A small-molecule ligand and the protein it binds are described below.
Small molecule (SMILES): CCOc1cc(CC(=O)N[C@@H](CC(C)C)c2ccccc2N2CCCCC2)ccc1C(=O)O

Binding-site contacts:
Ligand atom C contacts residue AJP1 of chain 1.BA at 3.6 Å.
Ligand atom C4 contacts residue AJP1 of chain 1.BA at 3.8 Å.
Ligand atom C10 contacts residue AJP1 of chain 1.BA at 3.2 Å.
Ligand atom C3 contacts residue TRP430 of chain 1.D at 3.8 Å (hydrophobic).
Ligand atom C7 contacts residue LEU434 of chain 1.D at 3.7 Å (hydrophobic).
Ligand atom N1 contacts residue LEU434 of chain 1.D at 3.7 Å.
Ligand atom C3 contacts residue AJP1 of chain 1.BA at 3.7 Å.
Ligand atom C9 contacts residue TYR377 of chain 1.D at 3.2 Å (hydrophobic).
Ligand atom C12 contacts residue TYR377 of chain 1.D at 3.3 Å (hydrophobic).
Ligand atom C25 contacts residue ARG1300 of chain 1.D at 3.7 Å.
Ligand atom C13 contacts residue TYR377 of chain 1.D at 3.7 Å (hydrophobic).
Ligand atom C15 contacts residue LEU434 of chain 1.D at 3.8 Å (hydrophobic).
Ligand atom C25 contacts residue GLU1249 of chain 1.D at 3.7 Å.
Ligand atom C20 contacts residue ILE381 of chain 1.D at 3.4 Å (hydrophobic).
Ligand atom C11 contacts residue ASN437 of chain 1.D at 3.2 Å.
Ligand atom C26 contacts residue GLU1249 of chain 1.D at 3.5 Å.
Ligand atom C15 contacts residue VAL596 of chain 1.D at 3.5 Å (hydrophobic).
Ligand atom C5 contacts residue ASN437 of chain 1.D at 3.5 Å.
Ligand atom C14 contacts residue SER595 of chain 1.D at 3.8 Å.
Ligand atom C12 contacts residue ASN437 of chain 1.D at 3.5 Å.
Ligand atom C11 contacts residue LEU434 of chain 1.D at 3.7 Å (hydrophobic).
Ligand atom C16 contacts residue ASN437 of chain 1.D at 3.8 Å.
Ligand atom C22 contacts residue ILE381 of chain 1.D at 3.5 Å (hydrophobic).
Ligand atom O2 contacts residue ASN1245 of chain 1.D at 3.1 Å (h-bond).
Ligand atom C14 contacts residue LEU434 of chain 1.D at 3.7 Å (hydrophobic).
Ligand atom O2 contacts residue ARG1246 of chain 1.D at 2.5 Å (salt-bridge).
Ligand atom O contacts residue TYR377 of chain 1.D at 3.4 Å.
Ligand atom O contacts residue ASN437 of chain 1.D at 2.9 Å (h-bond).
Ligand atom C12 contacts residue LEU592 of chain 1.D at 3.6 Å (hydrophobic).
Ligand atom C20 contacts residue TRP430 of chain 1.D at 3.7 Å (hydrophobic).
Ligand atom O1 contacts residue ARG1246 of chain 1.D at 2.6 Å (salt-bridge).
Ligand atom C16 contacts residue LEU434 of chain 1.D at 3.7 Å (hydrophobic).
Ligand atom C21 contacts residue ARG1246 of chain 1.D at 3.0 Å.
Ligand atom C24 contacts residue ARG1246 of chain 1.D at 3.2 Å.
Ligand atom C23 contacts residue ARG1246 of chain 1.D at 3.2 Å.
Ligand atom C17 contacts residue LEU434 of chain 1.D at 3.7 Å (hydrophobic).
Ligand atom C14 contacts residue AJP1 of chain 1.BA at 3.7 Å.
Ligand atom C2 contacts residue AJP1 of chain 1.BA at 3.5 Å.
Ligand atom C8 contacts residue LEU592 of chain 1.D at 3.7 Å (hydrophobic).
Ligand atom C22 contacts residue TRP430 of chain 1.D at 3.6 Å (hydrophobic).

Sequence of chain 1.D:
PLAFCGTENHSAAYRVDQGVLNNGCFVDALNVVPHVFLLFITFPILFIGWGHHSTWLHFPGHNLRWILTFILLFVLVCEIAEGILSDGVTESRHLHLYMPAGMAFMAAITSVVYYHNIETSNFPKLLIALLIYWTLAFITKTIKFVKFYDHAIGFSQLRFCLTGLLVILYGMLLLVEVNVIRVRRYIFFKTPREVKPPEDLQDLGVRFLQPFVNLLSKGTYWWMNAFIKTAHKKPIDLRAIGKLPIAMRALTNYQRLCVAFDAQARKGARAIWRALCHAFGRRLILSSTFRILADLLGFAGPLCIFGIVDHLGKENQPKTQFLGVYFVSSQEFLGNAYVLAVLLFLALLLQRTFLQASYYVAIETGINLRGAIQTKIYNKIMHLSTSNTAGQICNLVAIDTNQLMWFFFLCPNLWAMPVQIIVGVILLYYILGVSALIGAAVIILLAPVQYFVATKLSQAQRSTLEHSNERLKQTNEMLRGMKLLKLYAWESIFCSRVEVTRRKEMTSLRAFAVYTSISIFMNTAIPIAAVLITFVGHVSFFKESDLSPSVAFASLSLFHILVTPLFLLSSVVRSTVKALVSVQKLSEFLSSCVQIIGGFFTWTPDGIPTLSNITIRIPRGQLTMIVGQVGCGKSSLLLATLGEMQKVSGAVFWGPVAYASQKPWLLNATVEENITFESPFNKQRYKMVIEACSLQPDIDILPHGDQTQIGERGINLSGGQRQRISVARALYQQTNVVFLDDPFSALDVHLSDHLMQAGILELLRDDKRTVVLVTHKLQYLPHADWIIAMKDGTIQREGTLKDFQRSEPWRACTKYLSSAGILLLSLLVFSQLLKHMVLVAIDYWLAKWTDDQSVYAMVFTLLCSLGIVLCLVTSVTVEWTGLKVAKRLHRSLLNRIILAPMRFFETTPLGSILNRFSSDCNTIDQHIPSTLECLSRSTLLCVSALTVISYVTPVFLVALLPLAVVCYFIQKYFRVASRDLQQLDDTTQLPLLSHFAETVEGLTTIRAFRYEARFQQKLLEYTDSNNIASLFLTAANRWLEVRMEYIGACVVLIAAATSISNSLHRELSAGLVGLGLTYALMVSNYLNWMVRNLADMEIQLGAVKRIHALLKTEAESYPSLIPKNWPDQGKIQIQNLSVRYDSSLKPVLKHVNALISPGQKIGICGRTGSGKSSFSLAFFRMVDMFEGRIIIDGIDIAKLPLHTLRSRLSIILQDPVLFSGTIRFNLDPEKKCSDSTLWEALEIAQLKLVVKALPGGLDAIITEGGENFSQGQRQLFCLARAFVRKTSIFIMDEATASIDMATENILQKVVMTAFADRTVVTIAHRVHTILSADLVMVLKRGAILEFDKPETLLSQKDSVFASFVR